The protein below binds the small molecule below.
Small molecule (SMILES): N=C1N[C@H]2[C@H](CS[C@H]2CCCCC(=O)O)N1

Sequence of chain 3.B:
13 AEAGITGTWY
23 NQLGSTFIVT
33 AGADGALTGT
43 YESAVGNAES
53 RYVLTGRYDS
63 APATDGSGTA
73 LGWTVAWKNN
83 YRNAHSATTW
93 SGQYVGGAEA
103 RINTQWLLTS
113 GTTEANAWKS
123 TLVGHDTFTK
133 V

Sequence of chain 2.A:
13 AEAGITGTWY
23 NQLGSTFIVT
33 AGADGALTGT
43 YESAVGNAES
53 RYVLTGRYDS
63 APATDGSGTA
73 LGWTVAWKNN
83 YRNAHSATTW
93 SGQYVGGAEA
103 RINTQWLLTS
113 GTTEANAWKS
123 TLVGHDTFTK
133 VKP

Binding-site contacts:
Ligand atom C3 contacts residue ASP128 of chain 3.B at 3.7 Å.
Ligand atom C2 contacts residue TRP120 of chain 2.A at 3.8 Å (hydrophobic).
Ligand atom O11 contacts residue GLY48 of chain 3.B at 3.2 Å.
Ligand atom C3 contacts residue TYR43 of chain 3.B at 3.5 Å (hydrophobic).
Ligand atom C4 contacts residue VAL47 of chain 3.B at 3.4 Å (hydrophobic).
Ligand atom N3 contacts residue TYR43 of chain 3.B at 2.6 Å (h-bond).
Ligand atom C7 contacts residue VAL47 of chain 3.B at 3.2 Å (hydrophobic).
Ligand atom C9 contacts residue ALA50 of chain 3.B at 3.9 Å (hydrophobic).
Ligand atom N3 contacts residue SER27 of chain 3.B at 2.8 Å (h-bond).
Ligand atom S1 contacts residue THR90 of chain 3.B at 3.3 Å (h-bond).
Ligand atom C8 contacts residue LEU110 of chain 3.B at 3.9 Å (hydrophobic).
Ligand atom C10 contacts residue TRP79 of chain 3.B at 3.6 Å (hydrophobic).
Ligand atom C10 contacts residue ASN49 of chain 3.B at 3.4 Å.
Ligand atom O11 contacts residue ASN49 of chain 3.B at 2.8 Å (h-bond).
Ligand atom C11 contacts residue ASN49 of chain 3.B at 3.5 Å.
Ligand atom O12 contacts residue ALA86 of chain 3.B at 3.7 Å.
Ligand atom O12 contacts residue SER88 of chain 3.B at 3.0 Å (h-bond).
Ligand atom C5 contacts residue ASP128 of chain 3.B at 4.0 Å.
Ligand atom N2 contacts residue SER45 of chain 3.B at 3.2 Å (h-bond).
Ligand atom N3 contacts residue ASN23 of chain 3.B at 3.0 Å (h-bond).
Ligand atom C9 contacts residue VAL47 of chain 3.B at 3.4 Å (hydrophobic).
Ligand atom C8 contacts residue VAL47 of chain 3.B at 3.6 Å (hydrophobic).
Ligand atom N1 contacts residue ASP128 of chain 3.B at 2.9 Å (salt-bridge).
Ligand atom C3 contacts residue LEU25 of chain 3.B at 3.8 Å (hydrophobic).
Ligand atom C11 contacts residue SER88 of chain 3.B at 4.0 Å.
Ligand atom C5 contacts residue TRP108 of chain 3.B at 3.7 Å (hydrophobic).
Ligand atom C9 contacts residue TRP79 of chain 3.B at 3.8 Å (hydrophobic).
Ligand atom C4 contacts residue TRP120 of chain 2.A at 3.8 Å (hydrophobic).
Ligand atom N2 contacts residue VAL47 of chain 3.B at 3.3 Å.
Ligand atom C7 contacts residue SER45 of chain 3.B at 3.4 Å.
Ligand atom C9 contacts residue GLY48 of chain 3.B at 4.0 Å.
Ligand atom N3 contacts residue ASP128 of chain 3.B at 3.7 Å.
Ligand atom N1 contacts residue LEU25 of chain 3.B at 4.0 Å.
Ligand atom S1 contacts residue TRP79 of chain 3.B at 3.7 Å.
Ligand atom C6 contacts residue TRP108 of chain 3.B at 3.5 Å (hydrophobic).
Ligand atom C3 contacts residue ASN23 of chain 3.B at 3.9 Å.
Ligand atom S1 contacts residue TRP92 of chain 3.B at 3.9 Å.
Ligand atom C3 contacts residue SER27 of chain 3.B at 3.8 Å.
Ligand atom C7 contacts residue TRP79 of chain 3.B at 3.9 Å (hydrophobic).
Ligand atom N3 contacts residue LEU25 of chain 3.B at 3.9 Å.